Sequence of chain 1.B:
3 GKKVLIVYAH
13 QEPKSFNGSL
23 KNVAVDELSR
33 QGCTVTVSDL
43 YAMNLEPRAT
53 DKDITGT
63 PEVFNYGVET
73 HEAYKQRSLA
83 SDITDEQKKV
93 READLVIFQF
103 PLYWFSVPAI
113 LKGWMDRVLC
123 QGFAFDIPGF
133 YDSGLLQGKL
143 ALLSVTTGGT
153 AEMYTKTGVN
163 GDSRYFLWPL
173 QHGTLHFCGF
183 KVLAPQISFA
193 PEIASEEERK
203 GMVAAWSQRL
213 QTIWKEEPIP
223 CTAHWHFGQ

This protein binds this small molecule.
Small molecule (SMILES): CC(C)Cn1cnc2c(N)nc3ccccc3c21

Binding-site contacts:
Ligand atom N8 contacts residue PHE179 of chain 1.A at 3.7 Å.
Ligand atom C4 contacts residue PHE179 of chain 1.A at 4.1 Å (hydrophobic).
Ligand atom C11 contacts residue FAD1 of chain 1.I at 3.6 Å.
Ligand atom C3 contacts residue PHE179 of chain 1.A at 4.1 Å (hydrophobic).
Ligand atom C1 contacts residue ILE129 of chain 1.A at 3.9 Å (hydrophobic).
Ligand atom C19 contacts residue GLY151 of chain 1.B at 3.5 Å.
Ligand atom C9 contacts residue FAD1 of chain 1.I at 3.1 Å.
Ligand atom C6 contacts residue PHE127 of chain 1.A at 3.3 Å (hydrophobic).
Ligand atom C11 contacts residue PHE179 of chain 1.A at 3.8 Å (hydrophobic).
Ligand atom C19 contacts residue GLY150 of chain 1.B at 3.5 Å.
Ligand atom N15 contacts residue PHE179 of chain 1.A at 3.5 Å.
Ligand atom C13 contacts residue MET155 of chain 1.B at 3.8 Å (hydrophobic).
Ligand atom C1 contacts residue GLY150 of chain 1.B at 4.1 Å.
Ligand atom C8 contacts residue MET155 of chain 1.B at 3.8 Å (hydrophobic).
Ligand atom N8 contacts residue TRP106 of chain 1.B at 3.6 Å.
Ligand atom C7 contacts residue FAD1 of chain 1.I at 3.7 Å.
Ligand atom C6 contacts residue FAD1 of chain 1.I at 3.4 Å.
Ligand atom C5 contacts residue PHE127 of chain 1.A at 3.5 Å (hydrophobic).
Ligand atom N12 contacts residue FAD1 of chain 1.I at 3.7 Å.
Ligand atom C4 contacts residue FAD1 of chain 1.I at 3.3 Å.
Ligand atom N15 contacts residue GLY175 of chain 1.A at 3.1 Å (h-bond).
Ligand atom C10 contacts residue PHE179 of chain 1.A at 3.4 Å (hydrophobic).
Ligand atom N15 contacts residue TRP106 of chain 1.B at 3.8 Å.
Ligand atom C7 contacts residue PHE127 of chain 1.A at 4.0 Å (hydrophobic).
Ligand atom N15 contacts residue FAD1 of chain 1.I at 3.0 Å (h-bond).
Ligand atom N14 contacts residue GLY151 of chain 1.B at 3.8 Å.
Ligand atom N8 contacts residue FAD1 of chain 1.I at 3.2 Å.
Ligand atom C5 contacts residue FAD1 of chain 1.I at 3.3 Å.
Ligand atom C9 contacts residue PHE179 of chain 1.A at 3.5 Å (hydrophobic).
Ligand atom C10 contacts residue FAD1 of chain 1.I at 3.3 Å.
Ligand atom N12 contacts residue ASN162 of chain 1.B at 3.5 Å (h-bond).
Ligand atom N14 contacts residue FAD1 of chain 1.I at 3.8 Å.
Ligand atom C13 contacts residue FAD1 of chain 1.I at 3.7 Å.
Ligand atom N12 contacts residue PHE179 of chain 1.A at 3.5 Å.
Ligand atom N12 contacts residue TYR156 of chain 1.B at 4.1 Å.
Ligand atom C3 contacts residue FAD1 of chain 1.I at 3.5 Å.
Ligand atom C2 contacts residue FAD1 of chain 1.I at 3.8 Å.
Ligand atom C13 contacts residue ASN162 of chain 1.B at 3.6 Å.
Ligand atom C13 contacts residue GLY151 of chain 1.B at 3.8 Å.
Ligand atom N15 contacts residue PHE107 of chain 1.B at 3.6 Å.

Sequence of chain 1.A:
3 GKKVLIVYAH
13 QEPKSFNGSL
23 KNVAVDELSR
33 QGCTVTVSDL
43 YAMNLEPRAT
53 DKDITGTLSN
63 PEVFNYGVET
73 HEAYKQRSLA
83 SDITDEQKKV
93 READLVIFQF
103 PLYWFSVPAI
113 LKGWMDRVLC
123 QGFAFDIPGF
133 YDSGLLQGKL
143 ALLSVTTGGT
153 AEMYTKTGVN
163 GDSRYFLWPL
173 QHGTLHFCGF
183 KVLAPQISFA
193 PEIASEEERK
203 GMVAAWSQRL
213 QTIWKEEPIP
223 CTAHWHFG